Binding-site contacts:
Ligand atom C7 contacts residue ASN76 of chain 1.A at 4.2 Å.
Ligand atom C3 contacts residue ASN113 of chain 1.A at 4.0 Å.
Ligand atom O5 contacts residue ARG78 of chain 1.A at 2.6 Å (salt-bridge).
Ligand atom C1 contacts residue ASN113 of chain 1.A at 1.4 Å.
Ligand atom O3 contacts residue ASN76 of chain 1.A at 3.6 Å.
Ligand atom C2 contacts residue ASN113 of chain 1.A at 2.6 Å.
Ligand atom N2 contacts residue ASN76 of chain 1.A at 4.3 Å.
Ligand atom C7 contacts residue ASN113 of chain 1.A at 3.7 Å.
Ligand atom C4 contacts residue ASN113 of chain 1.A at 4.4 Å.
Ligand atom C6 contacts residue ARG78 of chain 1.A at 3.9 Å.
Ligand atom C2 contacts residue ASN76 of chain 1.A at 3.5 Å.
Ligand atom C7 contacts residue GLU75 of chain 1.A at 4.3 Å.
Ligand atom C3 contacts residue ASN76 of chain 1.A at 4.2 Å.
Ligand atom C5 contacts residue ARG78 of chain 1.A at 3.6 Å.
Ligand atom C8 contacts residue ASN113 of chain 1.A at 4.0 Å.
Ligand atom N2 contacts residue ASN113 of chain 1.A at 3.1 Å (h-bond).
Ligand atom O6 contacts residue PHE222 of chain 1.A at 3.6 Å.
Ligand atom C6 contacts residue PHE222 of chain 1.A at 4.1 Å (hydrophobic).
Ligand atom O5 contacts residue ASN113 of chain 1.A at 2.3 Å (h-bond).
Ligand atom C1 contacts residue ARG78 of chain 1.A at 3.2 Å.
Ligand atom O7 contacts residue ASN113 of chain 1.A at 4.3 Å.
Ligand atom O6 contacts residue ARG78 of chain 1.A at 3.6 Å (salt-bridge).
Ligand atom O7 contacts residue ASN76 of chain 1.A at 3.2 Å (h-bond).
Ligand atom O7 contacts residue GLU75 of chain 1.A at 3.6 Å.
Ligand atom C5 contacts residue ASN113 of chain 1.A at 3.7 Å.

Sequence of chain 1.A:
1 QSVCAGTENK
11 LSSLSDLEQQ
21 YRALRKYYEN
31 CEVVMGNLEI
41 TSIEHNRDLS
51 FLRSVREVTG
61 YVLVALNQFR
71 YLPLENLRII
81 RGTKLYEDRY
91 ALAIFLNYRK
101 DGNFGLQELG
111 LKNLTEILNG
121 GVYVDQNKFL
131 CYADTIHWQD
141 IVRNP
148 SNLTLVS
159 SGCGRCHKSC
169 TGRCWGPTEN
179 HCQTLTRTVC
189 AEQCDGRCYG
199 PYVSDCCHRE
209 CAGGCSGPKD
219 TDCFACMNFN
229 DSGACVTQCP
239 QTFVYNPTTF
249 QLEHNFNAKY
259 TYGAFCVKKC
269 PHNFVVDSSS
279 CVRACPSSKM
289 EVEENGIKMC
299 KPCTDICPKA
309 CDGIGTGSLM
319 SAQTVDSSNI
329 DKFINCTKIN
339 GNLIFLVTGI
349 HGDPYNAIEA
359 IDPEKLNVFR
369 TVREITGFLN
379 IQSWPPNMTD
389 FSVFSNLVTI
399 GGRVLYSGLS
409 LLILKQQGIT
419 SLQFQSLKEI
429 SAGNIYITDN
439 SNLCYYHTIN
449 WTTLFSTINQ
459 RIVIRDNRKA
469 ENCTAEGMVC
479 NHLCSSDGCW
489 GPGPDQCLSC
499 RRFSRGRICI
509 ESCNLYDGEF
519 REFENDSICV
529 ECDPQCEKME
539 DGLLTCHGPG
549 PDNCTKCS

The protein below binds the small molecule below.
Small molecule (SMILES): CC(=O)N[C@@H]1[C@@H](O)[C@H](O)[C@@H](CO)O[C@H]1O